Binding-site contacts:
Ligand atom O4 contacts residue ASN143 of chain 14.A at 4.2 Å.
Ligand atom O3 contacts residue ASN153 of chain 14.A at 2.1 Å (h-bond).
Ligand atom O6 contacts residue ARG142 of chain 14.A at 3.8 Å.
Ligand atom O3 contacts residue ASN143 of chain 14.A at 3.8 Å.
Ligand atom C7 contacts residue ASN143 of chain 14.A at 3.9 Å.
Ligand atom C4 contacts residue ARG142 of chain 14.A at 3.9 Å.
Ligand atom C7 contacts residue ASN153 of chain 14.A at 4.2 Å.
Ligand atom C2 contacts residue ASN153 of chain 14.A at 3.8 Å.
Ligand atom O4 contacts residue ASN153 of chain 14.A at 3.9 Å.
Ligand atom C4 contacts residue ASN153 of chain 14.A at 3.8 Å.
Ligand atom C4 contacts residue ASN143 of chain 14.A at 3.0 Å.
Ligand atom N2 contacts residue ASN153 of chain 14.A at 4.3 Å.
Ligand atom O7 contacts residue ASN143 of chain 14.A at 3.5 Å (h-bond).
Ligand atom C3 contacts residue ASN153 of chain 14.A at 3.4 Å.
Ligand atom C6 contacts residue ARG142 of chain 14.A at 3.4 Å.
Ligand atom C5 contacts residue ARG142 of chain 14.A at 4.2 Å.
Ligand atom O4 contacts residue ARG142 of chain 14.A at 3.1 Å.
Ligand atom O6 contacts residue ASN143 of chain 14.A at 2.7 Å (h-bond).
Ligand atom C5 contacts residue ASN143 of chain 14.A at 3.1 Å.
Ligand atom C1 contacts residue ASN143 of chain 14.A at 1.4 Å.
Ligand atom C3 contacts residue ASN143 of chain 14.A at 3.3 Å.
Ligand atom O3 contacts residue GLY154 of chain 14.A at 4.4 Å.
Ligand atom O5 contacts residue ASN143 of chain 14.A at 2.4 Å (h-bond).
Ligand atom O7 contacts residue ASN153 of chain 14.A at 3.8 Å.
Ligand atom C6 contacts residue ASN143 of chain 14.A at 3.0 Å.
Ligand atom C2 contacts residue ASN143 of chain 14.A at 2.5 Å.
Ligand atom N2 contacts residue ASN143 of chain 14.A at 3.5 Å (h-bond).

This protein binds this small molecule.
Small molecule (SMILES): CC(=O)N[C@@H]1[C@@H](O)[C@H](O)[C@@H](CO)O[C@H]1O

Sequence of chain 14.A:
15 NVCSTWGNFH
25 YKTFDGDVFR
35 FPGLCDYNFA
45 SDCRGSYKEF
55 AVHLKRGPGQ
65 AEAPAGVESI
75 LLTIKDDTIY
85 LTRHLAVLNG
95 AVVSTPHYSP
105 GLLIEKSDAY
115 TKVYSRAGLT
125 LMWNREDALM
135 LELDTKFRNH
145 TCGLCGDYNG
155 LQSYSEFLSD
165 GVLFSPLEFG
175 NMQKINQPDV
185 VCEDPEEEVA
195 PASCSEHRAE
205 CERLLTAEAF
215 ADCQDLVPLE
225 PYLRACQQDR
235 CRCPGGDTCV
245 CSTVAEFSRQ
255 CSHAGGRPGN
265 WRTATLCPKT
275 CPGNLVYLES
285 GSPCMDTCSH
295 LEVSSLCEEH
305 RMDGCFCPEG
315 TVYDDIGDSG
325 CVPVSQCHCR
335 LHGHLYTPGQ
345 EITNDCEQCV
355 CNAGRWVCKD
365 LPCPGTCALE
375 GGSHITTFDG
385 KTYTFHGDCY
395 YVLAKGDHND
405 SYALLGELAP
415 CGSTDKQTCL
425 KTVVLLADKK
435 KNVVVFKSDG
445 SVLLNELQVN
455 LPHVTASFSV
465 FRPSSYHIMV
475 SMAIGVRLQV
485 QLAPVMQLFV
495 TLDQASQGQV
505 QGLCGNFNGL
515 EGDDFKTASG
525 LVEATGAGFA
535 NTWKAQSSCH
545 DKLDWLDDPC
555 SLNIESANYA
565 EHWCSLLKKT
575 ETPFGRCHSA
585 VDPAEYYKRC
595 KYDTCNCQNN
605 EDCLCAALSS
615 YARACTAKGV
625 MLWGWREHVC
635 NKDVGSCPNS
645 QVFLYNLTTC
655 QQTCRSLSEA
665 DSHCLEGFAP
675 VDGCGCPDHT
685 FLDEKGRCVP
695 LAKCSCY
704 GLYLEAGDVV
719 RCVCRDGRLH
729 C